Sequence of chain 1.A:
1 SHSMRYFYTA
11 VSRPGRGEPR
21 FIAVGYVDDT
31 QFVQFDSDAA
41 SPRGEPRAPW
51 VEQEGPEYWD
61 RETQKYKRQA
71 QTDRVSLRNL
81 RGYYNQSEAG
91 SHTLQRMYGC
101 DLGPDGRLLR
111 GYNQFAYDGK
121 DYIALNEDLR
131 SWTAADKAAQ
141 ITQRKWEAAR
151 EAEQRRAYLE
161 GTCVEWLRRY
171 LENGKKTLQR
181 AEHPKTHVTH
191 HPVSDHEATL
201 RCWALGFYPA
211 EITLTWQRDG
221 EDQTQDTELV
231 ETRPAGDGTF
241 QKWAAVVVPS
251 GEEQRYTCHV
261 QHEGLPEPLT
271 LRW

Binding-site contacts:
Ligand atom CG1 contacts residue GLN69 of chain 1.A at 3.3 Å.
Ligand atom O contacts residue LYS145 of chain 1.A at 3.1 Å (salt-bridge).
Ligand atom O contacts residue TYR83 of chain 1.A at 3.5 Å (h-bond).
Ligand atom OD2 contacts residue ARG155 of chain 1.A at 2.7 Å (salt-bridge).
Ligand atom O contacts residue TYR158 of chain 1.A at 2.7 Å (h-bond).
Ligand atom CA contacts residue SER76 of chain 1.A at 3.4 Å.
Ligand atom N contacts residue GLU62 of chain 1.A at 2.7 Å (salt-bridge).
Ligand atom OG contacts residue VAL75 of chain 1.A at 3.2 Å.
Ligand atom OG contacts residue THR72 of chain 1.A at 3.1 Å (h-bond).
Ligand atom N contacts residue TYR158 of chain 1.A at 3.5 Å.
Ligand atom O contacts residue ARG155 of chain 1.A at 3.2 Å (salt-bridge).
Ligand atom C contacts residue THR142 of chain 1.A at 3.5 Å.
Ligand atom CA contacts residue GLU62 of chain 1.A at 3.3 Å.
Ligand atom OD1 contacts residue ARG155 of chain 1.A at 3.0 Å (salt-bridge).
Ligand atom C contacts residue TYR6 of chain 1.A at 3.2 Å (hydrophobic).
Ligand atom N contacts residue GLU151 of chain 1.A at 3.1 Å (salt-bridge).
Ligand atom O contacts residue LYS145 of chain 1.A at 3.1 Å (salt-bridge).
Ligand atom N contacts residue TYR170 of chain 1.A at 2.6 Å (h-bond).
Ligand atom CA contacts residue TYR98 of chain 1.A at 3.4 Å (hydrophobic).
Ligand atom OXT contacts residue TYR83 of chain 1.A at 2.7 Å (h-bond).
Ligand atom N contacts residue TYR6 of chain 1.A at 2.9 Å (h-bond).
Ligand atom OG contacts residue SER76 of chain 1.A at 3.5 Å (h-bond).
Ligand atom CA contacts residue GLU151 of chain 1.A at 3.4 Å.
Ligand atom CB contacts residue TYR98 of chain 1.A at 3.3 Å (hydrophobic).
Ligand atom N contacts residue TYR98 of chain 1.A at 3.0 Å (h-bond).
Ligand atom CG contacts residue ARG155 of chain 1.A at 3.5 Å.
Ligand atom O contacts residue TRP146 of chain 1.A at 2.9 Å (h-bond).
Ligand atom O contacts residue ASN79 of chain 1.A at 2.9 Å (h-bond).
Ligand atom CG contacts residue TYR158 of chain 1.A at 3.4 Å (hydrophobic).
Ligand atom CB contacts residue TYR8 of chain 1.A at 3.5 Å (hydrophobic).
Ligand atom OD2 contacts residue ARG96 of chain 1.A at 3.5 Å (salt-bridge).
Ligand atom OXT contacts residue THR142 of chain 1.A at 2.6 Å (h-bond).
Ligand atom OD1 contacts residue TYR158 of chain 1.A at 3.4 Å.
Ligand atom N contacts residue SER76 of chain 1.A at 2.8 Å (h-bond).
Ligand atom N contacts residue TYR6 of chain 1.A at 3.2 Å (h-bond).
Ligand atom O contacts residue LYS65 of chain 1.A at 2.8 Å (salt-bridge).
Ligand atom CA contacts residue TYR6 of chain 1.A at 3.3 Å (hydrophobic).
Ligand atom C contacts residue TYR83 of chain 1.A at 3.5 Å (hydrophobic).
Ligand atom C contacts residue GLU62 of chain 1.A at 3.5 Å.
Ligand atom CG1 contacts residue THR72 of chain 1.A at 3.1 Å.

The protein below binds the small molecule below.
Small molecule (SMILES): CC(C)[C@H](NC(=O)CNC(=O)[C@H](CC(=O)O)NC(=O)[C@H](C)NC(=O)CN)C(=O)NCC(=O)N[C@@H](CCCCN)C(=O)N[C@@H](CO)C(=O)N[C@@H](C)C(=O)O